Binding-site contacts:
Ligand atom C2 contacts residue ALA197 of chain 1.B at 3.4 Å (hydrophobic).
Ligand atom C15 contacts residue ALA77 of chain 1.B at 3.8 Å (hydrophobic).
Ligand atom C14 contacts residue GLY195 of chain 1.B at 3.6 Å.
Ligand atom C12 contacts residue VAL167 of chain 1.B at 3.7 Å (hydrophobic).
Ligand atom C5 contacts residue ASP137 of chain 1.B at 3.8 Å.
Ligand atom N10 contacts residue VAL167 of chain 1.B at 3.6 Å.
Ligand atom N3 contacts residue ALA197 of chain 1.B at 4.0 Å.
Ligand atom N10 contacts residue MET131 of chain 1.B at 3.2 Å.
Ligand atom N9 contacts residue ASP137 of chain 1.B at 2.7 Å (salt-bridge).
Ligand atom C6 contacts residue ASP137 of chain 1.B at 3.9 Å.
Ligand atom N7 contacts residue LEU159 of chain 1.B at 2.9 Å (h-bond).
Ligand atom C12 contacts residue ASP137 of chain 1.B at 3.2 Å.
Ligand atom N1 contacts residue LEU126 of chain 1.B at 3.6 Å.
Ligand atom O16 contacts residue THR169 of chain 1.B at 2.8 Å (h-bond).
Ligand atom C8 contacts residue MET101 of chain 1.B at 3.9 Å (hydrophobic).
Ligand atom C8 contacts residue ASP137 of chain 1.B at 3.5 Å.
Ligand atom C12 contacts residue GLY195 of chain 1.B at 3.9 Å.
Ligand atom C8 contacts residue LEU159 of chain 1.B at 3.7 Å (hydrophobic).
Ligand atom N7 contacts residue LEU158 of chain 1.B at 3.5 Å.
Ligand atom C14 contacts residue TYR193 of chain 1.B at 3.8 Å (hydrophobic).
Ligand atom N10 contacts residue ASP137 of chain 1.B at 2.8 Å (salt-bridge).
Ligand atom C11 contacts residue ASP137 of chain 1.B at 3.6 Å.
Ligand atom C2 contacts residue LEU126 of chain 1.B at 3.7 Å (hydrophobic).
Ligand atom C5 contacts residue VAL167 of chain 1.B at 3.9 Å (hydrophobic).
Ligand atom C13 contacts residue GLY195 of chain 1.B at 3.4 Å.
Ligand atom N1 contacts residue ALA197 of chain 1.B at 3.7 Å.
Ligand atom N9 contacts residue VAL167 of chain 1.B at 3.9 Å.
Ligand atom C4 contacts residue LEU159 of chain 1.B at 3.9 Å (hydrophobic).
Ligand atom C15 contacts residue GLY195 of chain 1.B at 3.9 Å.
Ligand atom C12 contacts residue MET131 of chain 1.B at 3.7 Å (hydrophobic).
Ligand atom C11 contacts residue MET131 of chain 1.B at 3.7 Å (hydrophobic).
Ligand atom C11 contacts residue VAL167 of chain 1.B at 3.9 Å (hydrophobic).
Ligand atom O16 contacts residue ILE141 of chain 1.B at 3.9 Å.
Ligand atom C14 contacts residue THR169 of chain 1.B at 4.0 Å.
Ligand atom N9 contacts residue MET131 of chain 1.B at 4.0 Å.
Ligand atom C8 contacts residue PHE156 of chain 1.B at 3.6 Å (hydrophobic).
Ligand atom N9 contacts residue PHE156 of chain 1.B at 3.9 Å.
Ligand atom N9 contacts residue MET101 of chain 1.B at 4.0 Å.
Ligand atom C6 contacts residue VAL167 of chain 1.B at 3.7 Å (hydrophobic).
Ligand atom C6 contacts residue MET131 of chain 1.B at 3.8 Å (hydrophobic).

The small molecule below binds the protein below.
Small molecule (SMILES): C/C(=C\CNc1ncnc2[nH]cnc12)CO

Sequence of chain 1.B:
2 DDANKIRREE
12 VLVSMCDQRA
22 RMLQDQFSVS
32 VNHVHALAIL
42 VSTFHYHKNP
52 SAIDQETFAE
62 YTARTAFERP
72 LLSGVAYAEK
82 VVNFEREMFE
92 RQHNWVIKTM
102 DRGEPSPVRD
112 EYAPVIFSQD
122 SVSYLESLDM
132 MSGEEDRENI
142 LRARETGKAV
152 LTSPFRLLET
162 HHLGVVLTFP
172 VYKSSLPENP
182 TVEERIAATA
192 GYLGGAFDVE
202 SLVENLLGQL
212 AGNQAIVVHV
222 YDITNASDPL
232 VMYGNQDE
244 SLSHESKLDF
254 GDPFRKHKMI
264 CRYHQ